This small molecule binds to this protein.
Small molecule (SMILES): C=C1C[C@]23C[C@@]1(O)CC[C@H]2[C@@]12C=C[C@H](O)[C@@](C)(C(=O)O1)[C@H]2[C@@H]3C(=O)O

Sequence of chain 1.C:
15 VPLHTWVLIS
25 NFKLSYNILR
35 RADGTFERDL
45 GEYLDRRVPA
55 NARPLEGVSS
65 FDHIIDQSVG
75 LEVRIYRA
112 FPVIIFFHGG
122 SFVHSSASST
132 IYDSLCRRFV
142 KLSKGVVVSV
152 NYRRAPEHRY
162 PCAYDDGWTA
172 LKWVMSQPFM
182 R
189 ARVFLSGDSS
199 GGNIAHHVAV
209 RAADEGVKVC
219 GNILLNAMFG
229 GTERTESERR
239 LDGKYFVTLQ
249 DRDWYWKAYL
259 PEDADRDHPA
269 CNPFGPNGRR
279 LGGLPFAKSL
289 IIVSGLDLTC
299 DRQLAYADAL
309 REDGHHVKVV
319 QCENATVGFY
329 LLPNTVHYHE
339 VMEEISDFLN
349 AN

Binding-site contacts:
Ligand atom O13 contacts residue VAL245 of chain 1.C at 3.6 Å.
Ligand atom C18 contacts residue TYR133 of chain 1.C at 3.4 Å (hydrophobic).
Ligand atom O31 contacts residue TYR133 of chain 1.C at 2.7 Å (h-bond).
Ligand atom C18 contacts residue SER197 of chain 1.C at 4.0 Å.
Ligand atom C15 contacts residue SER122 of chain 1.C at 3.7 Å.
Ligand atom C17 contacts residue ASP249 of chain 1.C at 3.6 Å.
Ligand atom O92 contacts residue VAL325 of chain 1.C at 3.9 Å.
Ligand atom O91 contacts residue GLY326 of chain 1.C at 2.9 Å.
Ligand atom O92 contacts residue ILE23 of chain 1.C at 3.9 Å.
Ligand atom O31 contacts residue ILE132 of chain 1.C at 3.7 Å.
Ligand atom C1 contacts residue PHE26 of chain 1.C at 3.6 Å (hydrophobic).
Ligand atom C2 contacts residue ILE132 of chain 1.C at 4.0 Å (hydrophobic).
Ligand atom C3 contacts residue ILE132 of chain 1.C at 3.9 Å (hydrophobic).
Ligand atom O31 contacts residue GLY121 of chain 1.C at 4.0 Å.
Ligand atom O71 contacts residue SER197 of chain 1.C at 3.1 Å (h-bond).
Ligand atom C3 contacts residue TYR133 of chain 1.C at 3.5 Å (hydrophobic).
Ligand atom O72 contacts residue SER122 of chain 1.C at 3.2 Å (h-bond).
Ligand atom C17 contacts residue ARG34 of chain 1.C at 3.6 Å.
Ligand atom O13 contacts residue ASP249 of chain 1.C at 3.1 Å (salt-bridge).
Ligand atom C16 contacts residue ASP249 of chain 1.C at 4.0 Å.
Ligand atom C14 contacts residue VAL245 of chain 1.C at 3.8 Å (hydrophobic).
Ligand atom O71 contacts residue GLY121 of chain 1.C at 3.0 Å (h-bond).
Ligand atom O72 contacts residue ARG250 of chain 1.C at 3.6 Å.
Ligand atom C14 contacts residue ARG250 of chain 1.C at 3.9 Å.
Ligand atom C16 contacts residue ARG250 of chain 1.C at 3.6 Å.
Ligand atom C17 contacts residue ARG250 of chain 1.C at 3.8 Å.
Ligand atom C18 contacts residue TYR328 of chain 1.C at 3.6 Å (hydrophobic).
Ligand atom C7 contacts residue SER122 of chain 1.C at 3.2 Å.
Ligand atom C11 contacts residue ILE23 of chain 1.C at 3.7 Å (hydrophobic).
Ligand atom C18 contacts residue ASP196 of chain 1.C at 3.3 Å.
Ligand atom O13 contacts residue PHE244 of chain 1.C at 3.8 Å.
Ligand atom C2 contacts residue PHE26 of chain 1.C at 3.8 Å (hydrophobic).
Ligand atom O91 contacts residue VAL325 of chain 1.C at 3.6 Å.
Ligand atom C17 contacts residue TYR30 of chain 1.C at 4.0 Å (hydrophobic).
Ligand atom O72 contacts residue SER197 of chain 1.C at 2.9 Å (h-bond).
Ligand atom O71 contacts residue SER122 of chain 1.C at 2.8 Å (h-bond).
Ligand atom C17 contacts residue TYR253 of chain 1.C at 3.5 Å (hydrophobic).
Ligand atom C15 contacts residue ARG250 of chain 1.C at 3.6 Å.
Ligand atom O13 contacts residue ARG250 of chain 1.C at 4.0 Å.
Ligand atom C7 contacts residue SER197 of chain 1.C at 3.3 Å.